Sequence of chain 1.A:
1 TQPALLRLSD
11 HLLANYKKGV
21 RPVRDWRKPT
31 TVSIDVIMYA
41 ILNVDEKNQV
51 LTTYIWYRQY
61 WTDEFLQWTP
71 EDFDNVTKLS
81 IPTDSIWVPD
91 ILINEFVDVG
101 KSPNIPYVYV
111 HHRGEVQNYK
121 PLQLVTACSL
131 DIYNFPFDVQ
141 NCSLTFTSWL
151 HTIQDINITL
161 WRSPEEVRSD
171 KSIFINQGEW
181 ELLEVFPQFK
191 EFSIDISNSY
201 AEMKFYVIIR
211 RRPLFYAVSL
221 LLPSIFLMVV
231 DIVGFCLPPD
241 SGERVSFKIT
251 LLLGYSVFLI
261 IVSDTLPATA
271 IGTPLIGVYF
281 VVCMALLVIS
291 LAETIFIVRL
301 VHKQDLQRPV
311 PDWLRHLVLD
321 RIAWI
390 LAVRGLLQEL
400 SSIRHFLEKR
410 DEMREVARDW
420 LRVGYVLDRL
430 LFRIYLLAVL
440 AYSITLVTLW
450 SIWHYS

A small-molecule ligand and the protein it binds are described below.
Small molecule (SMILES): CC(=O)N[C@H]1[C@H](O[C@H]2[C@H](O)[C@@H](NC(C)=O)CO[C@@H]2CO)O[C@H](CO)[C@@H](O)[C@@H]1O

Binding-site contacts:
Ligand atom N2 contacts residue ASN75 of chain 1.A at 2.8 Å (h-bond).
Ligand atom C8 contacts residue ASN75 of chain 1.A at 3.7 Å.
Ligand atom C5 contacts residue ASN75 of chain 1.A at 3.7 Å.
Ligand atom C2 contacts residue ASN75 of chain 1.A at 2.6 Å.
Ligand atom C7 contacts residue ASN75 of chain 1.A at 3.1 Å.
Ligand atom C4 contacts residue ASN75 of chain 1.A at 4.3 Å.
Ligand atom C3 contacts residue ASN75 of chain 1.A at 3.9 Å.
Ligand atom O5 contacts residue ASN75 of chain 1.A at 2.4 Å (h-bond).
Ligand atom O7 contacts residue ASN75 of chain 1.A at 3.6 Å (h-bond).
Ligand atom C1 contacts residue ASN75 of chain 1.A at 1.5 Å.